Sequence of chain 1.J:
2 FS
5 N

Sequence of chain 1.I:
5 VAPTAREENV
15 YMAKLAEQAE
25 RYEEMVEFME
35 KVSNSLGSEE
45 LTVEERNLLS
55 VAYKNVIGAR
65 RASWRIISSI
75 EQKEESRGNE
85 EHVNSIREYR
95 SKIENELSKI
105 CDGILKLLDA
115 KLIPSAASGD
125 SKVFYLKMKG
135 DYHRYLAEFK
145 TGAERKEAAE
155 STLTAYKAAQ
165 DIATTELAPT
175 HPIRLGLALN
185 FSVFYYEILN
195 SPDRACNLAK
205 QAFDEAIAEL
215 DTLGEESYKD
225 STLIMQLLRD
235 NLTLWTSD

A small-molecule ligand and the protein it binds are described below.
Small molecule (SMILES): C=CC(C)(C)OC[C@H]1O[C@H](O[C@@H]2C3=C([C@H](C)COC(C)=O)C[C@H](O)[C@]3(C)/C=C3/[C@@H](COC)CC[C@H]3[C@@H](C)[C@H]2O)[C@H](O)[C@@H](OC(C)=O)[C@@H]1O

Binding-site contacts:
Ligand atom C26 contacts residue LYS131 of chain 1.I at 3.6 Å.
Ligand atom C2 contacts residue SER54 of chain 1.I at 4.0 Å.
Ligand atom C23 contacts residue PHE128 of chain 1.I at 3.4 Å (hydrophobic).
Ligand atom C23 contacts residue ASN51 of chain 1.I at 3.5 Å.
Ligand atom C9 contacts residue ASP224 of chain 1.I at 3.2 Å.
Ligand atom C46 contacts residue VAL55 of chain 1.I at 3.3 Å (hydrophobic).
Ligand atom O16 contacts residue ASP224 of chain 1.I at 2.8 Å (salt-bridge).
Ligand atom C7 contacts residue ASN51 of chain 1.I at 3.5 Å.
Ligand atom O13 contacts residue LYS58 of chain 1.I at 3.7 Å.
Ligand atom C20 contacts residue ASN5 of chain 1.J at 3.1 Å.
Ligand atom C11 contacts residue ASP224 of chain 1.I at 3.2 Å.
Ligand atom C7 contacts residue VAL55 of chain 1.I at 3.9 Å (hydrophobic).
Ligand atom C17 contacts residue ASP224 of chain 1.I at 3.5 Å.
Ligand atom C18 contacts residue ASP224 of chain 1.I at 3.5 Å.
Ligand atom C7 contacts residue SER54 of chain 1.I at 3.0 Å.
Ligand atom O22 contacts residue ASN51 of chain 1.I at 2.8 Å (h-bond).
Ligand atom C20 contacts residue LYS131 of chain 1.I at 3.9 Å.
Ligand atom O43 contacts residue ASP224 of chain 1.I at 3.2 Å.
Ligand atom C48 contacts residue GLU21 of chain 1.I at 3.5 Å.
Ligand atom C46 contacts residue LEU52 of chain 1.I at 4.0 Å (hydrophobic).
Ligand atom C27 contacts residue PHE128 of chain 1.I at 3.4 Å (hydrophobic).
Ligand atom C14 contacts residue ASP224 of chain 1.I at 3.9 Å.
Ligand atom C14 contacts residue ASN51 of chain 1.I at 3.2 Å.
Ligand atom C26 contacts residue ASN5 of chain 1.J at 3.1 Å.
Ligand atom C44 contacts residue GLU21 of chain 1.I at 4.0 Å.
Ligand atom C46 contacts residue GLU21 of chain 1.I at 3.5 Å.
Ligand atom C38 contacts residue PHE128 of chain 1.I at 3.1 Å (hydrophobic).
Ligand atom C42 contacts residue LYS223 of chain 1.I at 3.6 Å.
Ligand atom C35 contacts residue ASN51 of chain 1.I at 3.7 Å.
Ligand atom C25 contacts residue PRO176 of chain 1.I at 4.0 Å (hydrophobic).
Ligand atom C46 contacts residue ASN51 of chain 1.I at 4.0 Å.
Ligand atom O32 contacts residue LYS131 of chain 1.I at 3.1 Å (salt-bridge).
Ligand atom C18 contacts residue ASN5 of chain 1.J at 3.6 Å.
Ligand atom C3 contacts residue ASP224 of chain 1.I at 4.0 Å.
Ligand atom C45 contacts residue GLU21 of chain 1.I at 3.1 Å.
Ligand atom O29 contacts residue ASP224 of chain 1.I at 2.7 Å (salt-bridge).
Ligand atom C21 contacts residue ASP224 of chain 1.I at 3.9 Å.
Ligand atom C5 contacts residue SER54 of chain 1.I at 3.8 Å.
Ligand atom O8 contacts residue ASP224 of chain 1.I at 3.5 Å (salt-bridge).
Ligand atom C18 contacts residue ILE228 of chain 1.I at 3.7 Å (hydrophobic).